Sequence of chain 2.A:
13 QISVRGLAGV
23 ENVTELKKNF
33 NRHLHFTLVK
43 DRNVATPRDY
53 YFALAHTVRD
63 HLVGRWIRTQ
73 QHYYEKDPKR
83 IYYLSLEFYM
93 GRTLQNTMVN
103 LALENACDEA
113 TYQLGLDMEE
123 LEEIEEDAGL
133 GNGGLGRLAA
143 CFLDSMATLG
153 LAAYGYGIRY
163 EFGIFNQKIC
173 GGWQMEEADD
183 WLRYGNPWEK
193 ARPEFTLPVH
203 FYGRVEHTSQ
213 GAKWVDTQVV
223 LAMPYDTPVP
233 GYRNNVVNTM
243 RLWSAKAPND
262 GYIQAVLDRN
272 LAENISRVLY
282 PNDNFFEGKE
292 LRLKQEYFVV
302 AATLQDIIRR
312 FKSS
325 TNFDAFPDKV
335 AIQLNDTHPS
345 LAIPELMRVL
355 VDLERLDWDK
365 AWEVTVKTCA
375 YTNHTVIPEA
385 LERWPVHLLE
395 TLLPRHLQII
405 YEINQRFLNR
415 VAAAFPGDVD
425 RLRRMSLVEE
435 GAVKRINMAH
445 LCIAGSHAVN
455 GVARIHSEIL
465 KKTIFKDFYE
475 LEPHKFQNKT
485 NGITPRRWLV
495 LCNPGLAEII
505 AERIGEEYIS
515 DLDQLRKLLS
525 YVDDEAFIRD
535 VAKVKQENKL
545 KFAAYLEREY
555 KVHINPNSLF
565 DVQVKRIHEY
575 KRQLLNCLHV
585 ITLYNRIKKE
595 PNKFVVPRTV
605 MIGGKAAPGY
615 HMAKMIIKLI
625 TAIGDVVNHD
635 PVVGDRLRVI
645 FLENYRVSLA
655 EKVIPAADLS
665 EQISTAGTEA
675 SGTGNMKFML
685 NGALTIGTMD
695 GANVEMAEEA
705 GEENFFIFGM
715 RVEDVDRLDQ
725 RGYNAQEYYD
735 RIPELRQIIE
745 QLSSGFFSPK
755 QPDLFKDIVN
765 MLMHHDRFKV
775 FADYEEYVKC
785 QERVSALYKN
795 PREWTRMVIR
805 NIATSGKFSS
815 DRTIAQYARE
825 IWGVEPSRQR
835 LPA

Binding-site contacts:
Ligand atom N1 contacts residue TYR76 of chain 1.A at 3.6 Å.
Ligand atom O6 contacts residue TYR76 of chain 1.A at 3.6 Å.
Ligand atom O3' contacts residue VAL46 of chain 2.A at 4.2 Å.
Ligand atom C5 contacts residue TYR76 of chain 1.A at 3.6 Å (hydrophobic).
Ligand atom C4 contacts residue VAL46 of chain 2.A at 3.6 Å (hydrophobic).
Ligand atom C6 contacts residue VAL46 of chain 2.A at 4.1 Å (hydrophobic).
Ligand atom N3 contacts residue GLN73 of chain 1.A at 3.9 Å.
Ligand atom C2 contacts residue VAL46 of chain 2.A at 4.3 Å (hydrophobic).
Ligand atom C6 contacts residue TYR76 of chain 1.A at 3.5 Å (hydrophobic).
Ligand atom O3' contacts residue ASP43 of chain 2.A at 3.7 Å.
Ligand atom C2' contacts residue GLN73 of chain 1.A at 4.3 Å.
Ligand atom P contacts residue ARG310 of chain 1.A at 4.1 Å.
Ligand atom N9 contacts residue TYR76 of chain 1.A at 3.8 Å.
Ligand atom C1' contacts residue TYR76 of chain 1.A at 3.8 Å (hydrophobic).
Ligand atom N7 contacts residue TYR76 of chain 1.A at 3.8 Å.
Ligand atom C4 contacts residue TYR76 of chain 1.A at 3.6 Å (hydrophobic).
Ligand atom C1' contacts residue GLN73 of chain 1.A at 4.3 Å.
Ligand atom O3P contacts residue TYR156 of chain 1.A at 4.3 Å.
Ligand atom O2' contacts residue GLN73 of chain 1.A at 3.2 Å (h-bond).
Ligand atom N9 contacts residue VAL46 of chain 2.A at 3.9 Å.
Ligand atom C5' contacts residue GLN72 of chain 1.A at 4.0 Å.
Ligand atom C2' contacts residue VAL46 of chain 2.A at 3.9 Å (hydrophobic).
Ligand atom O4' contacts residue TYR76 of chain 1.A at 3.5 Å.
Ligand atom N3 contacts residue TYR76 of chain 1.A at 3.4 Å.
Ligand atom C5 contacts residue VAL46 of chain 2.A at 3.7 Å (hydrophobic).
Ligand atom C8 contacts residue VAL46 of chain 2.A at 4.2 Å (hydrophobic).
Ligand atom O1P contacts residue ARG311 of chain 1.A at 3.8 Å.
Ligand atom C2' contacts residue ASP43 of chain 2.A at 4.0 Å.
Ligand atom O3P contacts residue ARG311 of chain 1.A at 2.7 Å (salt-bridge).
Ligand atom C4' contacts residue GLN72 of chain 1.A at 3.9 Å.
Ligand atom O2P contacts residue ARG311 of chain 1.A at 3.8 Å.
Ligand atom N3 contacts residue VAL46 of chain 2.A at 3.9 Å.
Ligand atom P contacts residue ARG311 of chain 1.A at 3.6 Å.
Ligand atom O1P contacts residue ARG310 of chain 1.A at 4.1 Å.
Ligand atom O2P contacts residue ARG310 of chain 1.A at 2.8 Å (salt-bridge).
Ligand atom C8 contacts residue TYR76 of chain 1.A at 3.9 Å (hydrophobic).
Ligand atom N7 contacts residue VAL46 of chain 2.A at 4.0 Å.
Ligand atom C2 contacts residue TYR76 of chain 1.A at 3.6 Å (hydrophobic).
Ligand atom O2' contacts residue ASP43 of chain 2.A at 3.4 Å (salt-bridge).
Ligand atom O4' contacts residue GLN72 of chain 1.A at 3.8 Å.

A small-molecule ligand and the protein it binds are described below.
Small molecule (SMILES): O=c1[nH]cnc2c1ncn2[C@@H]1O[C@H](COP(=O)(O)O)[C@@H](O)[C@H]1O

Sequence of chain 1.A:
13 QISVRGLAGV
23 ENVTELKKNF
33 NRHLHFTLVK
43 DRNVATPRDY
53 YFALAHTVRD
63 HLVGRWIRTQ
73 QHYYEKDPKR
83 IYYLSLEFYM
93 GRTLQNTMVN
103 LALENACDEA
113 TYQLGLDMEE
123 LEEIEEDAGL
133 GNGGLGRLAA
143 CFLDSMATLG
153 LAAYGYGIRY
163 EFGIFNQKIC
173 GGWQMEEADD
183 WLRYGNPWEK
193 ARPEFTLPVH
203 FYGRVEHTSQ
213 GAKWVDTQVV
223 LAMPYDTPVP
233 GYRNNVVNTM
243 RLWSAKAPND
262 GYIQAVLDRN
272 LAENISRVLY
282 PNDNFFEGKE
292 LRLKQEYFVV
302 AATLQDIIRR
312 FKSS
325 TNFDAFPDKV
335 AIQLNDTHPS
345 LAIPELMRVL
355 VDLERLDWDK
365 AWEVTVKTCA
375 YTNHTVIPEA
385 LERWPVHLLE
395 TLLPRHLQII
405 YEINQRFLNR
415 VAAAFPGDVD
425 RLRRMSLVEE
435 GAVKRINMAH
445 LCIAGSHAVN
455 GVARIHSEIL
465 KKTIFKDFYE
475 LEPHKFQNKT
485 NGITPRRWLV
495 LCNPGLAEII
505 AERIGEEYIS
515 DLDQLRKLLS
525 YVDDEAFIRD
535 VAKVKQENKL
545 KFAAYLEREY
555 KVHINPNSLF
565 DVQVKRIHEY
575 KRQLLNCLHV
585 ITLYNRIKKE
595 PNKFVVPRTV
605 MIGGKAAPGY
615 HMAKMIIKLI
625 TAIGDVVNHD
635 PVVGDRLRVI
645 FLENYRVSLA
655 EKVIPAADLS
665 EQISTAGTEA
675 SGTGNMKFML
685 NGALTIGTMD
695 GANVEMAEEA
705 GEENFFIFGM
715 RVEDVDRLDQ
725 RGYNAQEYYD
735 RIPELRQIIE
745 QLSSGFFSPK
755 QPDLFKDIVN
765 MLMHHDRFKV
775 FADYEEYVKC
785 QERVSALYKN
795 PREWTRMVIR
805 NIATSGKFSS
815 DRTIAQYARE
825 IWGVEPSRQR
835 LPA